Sequence of chain 5.A:
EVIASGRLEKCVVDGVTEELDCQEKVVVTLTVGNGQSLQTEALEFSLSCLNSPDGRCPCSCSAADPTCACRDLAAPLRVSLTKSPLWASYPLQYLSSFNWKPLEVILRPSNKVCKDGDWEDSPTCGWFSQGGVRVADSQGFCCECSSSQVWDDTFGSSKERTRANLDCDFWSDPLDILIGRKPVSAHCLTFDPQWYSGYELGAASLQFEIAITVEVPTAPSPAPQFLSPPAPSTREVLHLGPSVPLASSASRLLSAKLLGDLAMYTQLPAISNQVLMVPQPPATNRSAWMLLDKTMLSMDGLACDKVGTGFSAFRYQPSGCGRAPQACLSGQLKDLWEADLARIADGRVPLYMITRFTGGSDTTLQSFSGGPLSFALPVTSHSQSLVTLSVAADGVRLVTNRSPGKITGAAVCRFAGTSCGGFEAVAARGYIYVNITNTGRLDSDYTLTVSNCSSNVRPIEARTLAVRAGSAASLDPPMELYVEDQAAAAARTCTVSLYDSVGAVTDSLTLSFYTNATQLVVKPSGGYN

Binding-site contacts:
Ligand atom C3 contacts residue THR537 of chain 5.A at 4.4 Å.
Ligand atom C4 contacts residue ASN494 of chain 5.A at 4.2 Å.
Ligand atom O5 contacts residue ASN494 of chain 5.A at 2.4 Å (h-bond).
Ligand atom C3 contacts residue ASN494 of chain 5.A at 3.7 Å.
Ligand atom O4 contacts residue THR537 of chain 5.A at 4.4 Å.
Ligand atom C2 contacts residue THR537 of chain 5.A at 4.4 Å.
Ligand atom C7 contacts residue ASN494 of chain 5.A at 3.2 Å.
Ligand atom N2 contacts residue ASN494 of chain 5.A at 2.8 Å (h-bond).
Ligand atom O6 contacts residue THR535 of chain 5.A at 4.3 Å.
Ligand atom C5 contacts residue THR537 of chain 5.A at 3.6 Å.
Ligand atom C6 contacts residue THR537 of chain 5.A at 3.3 Å.
Ligand atom C6 contacts residue THR552 of chain 5.A at 4.2 Å.
Ligand atom O6 contacts residue THR537 of chain 5.A at 4.1 Å.
Ligand atom C2 contacts residue ASN494 of chain 5.A at 2.5 Å.
Ligand atom C6 contacts residue ASN494 of chain 5.A at 3.9 Å.
Ligand atom C8 contacts residue ASN494 of chain 5.A at 4.3 Å.
Ligand atom O6 contacts residue ASN494 of chain 5.A at 3.1 Å (h-bond).
Ligand atom C5 contacts residue ASN494 of chain 5.A at 3.7 Å.
Ligand atom O7 contacts residue ASN494 of chain 5.A at 3.3 Å (h-bond).
Ligand atom O5 contacts residue THR537 of chain 5.A at 3.6 Å.
Ligand atom C1 contacts residue ASN494 of chain 5.A at 1.4 Å.
Ligand atom C4 contacts residue THR537 of chain 5.A at 3.5 Å.

This protein binds this small molecule.
Small molecule (SMILES): CC(=O)N[C@@H]1[C@@H](O)[C@H](O)[C@@H](CO)O[C@H]1O